Binding-site contacts:
Ligand atom C3 contacts residue ASN18 of chain 2.A at 3.8 Å.
Ligand atom N2 contacts residue PHE24 of chain 2.A at 3.1 Å (h-bond).
Ligand atom O5 contacts residue THR23 of chain 2.A at 4.1 Å.
Ligand atom N2 contacts residue LEU25 of chain 2.A at 4.1 Å.
Ligand atom C1 contacts residue LEU25 of chain 2.A at 4.0 Å (hydrophobic).
Ligand atom C5 contacts residue THR23 of chain 2.A at 4.0 Å.
Ligand atom C5 contacts residue LEU25 of chain 2.A at 4.1 Å (hydrophobic).
Ligand atom O5 contacts residue PHE24 of chain 2.A at 4.0 Å.
Ligand atom O5 contacts residue ASN18 of chain 2.A at 2.3 Å (h-bond).
Ligand atom C4 contacts residue GLY26 of chain 2.A at 4.1 Å.
Ligand atom O7 contacts residue SER101 of chain 2.A at 2.7 Å (h-bond).
Ligand atom O4 contacts residue LEU25 of chain 2.A at 3.7 Å.
Ligand atom C1 contacts residue ASN18 of chain 2.A at 1.5 Å.
Ligand atom C7 contacts residue LEU25 of chain 2.A at 3.7 Å (hydrophobic).
Ligand atom C2 contacts residue ASN18 of chain 2.A at 2.4 Å.
Ligand atom C7 contacts residue SER101 of chain 2.A at 3.6 Å.
Ligand atom C6 contacts residue GLY26 of chain 2.A at 3.9 Å.
Ligand atom C1 contacts residue PHE24 of chain 2.A at 3.7 Å (hydrophobic).
Ligand atom O5 contacts residue LEU25 of chain 2.A at 3.4 Å.
Ligand atom C5 contacts residue ASN18 of chain 2.A at 3.7 Å.
Ligand atom C8 contacts residue LEU25 of chain 2.A at 3.9 Å (hydrophobic).
Ligand atom C7 contacts residue ASN18 of chain 2.A at 3.6 Å.
Ligand atom C6 contacts residue SER101 of chain 2.A at 4.0 Å.
Ligand atom C1 contacts residue GLY26 of chain 2.A at 3.8 Å.
Ligand atom C3 contacts residue PHE24 of chain 2.A at 3.3 Å (hydrophobic).
Ligand atom C5 contacts residue GLY26 of chain 2.A at 3.9 Å.
Ligand atom C3 contacts residue LEU25 of chain 2.A at 4.2 Å (hydrophobic).
Ligand atom C2 contacts residue GLY26 of chain 2.A at 3.8 Å.
Ligand atom O7 contacts residue LEU25 of chain 2.A at 4.0 Å.
Ligand atom O3 contacts residue PHE24 of chain 2.A at 4.0 Å.
Ligand atom O4 contacts residue GLY26 of chain 2.A at 3.2 Å.
Ligand atom C4 contacts residue ASN18 of chain 2.A at 4.2 Å.
Ligand atom C8 contacts residue ASN18 of chain 2.A at 4.2 Å.
Ligand atom O5 contacts residue GLY26 of chain 2.A at 3.1 Å (h-bond).
Ligand atom N2 contacts residue ASN18 of chain 2.A at 2.8 Å (h-bond).
Ligand atom C8 contacts residue SER101 of chain 2.A at 3.9 Å.
Ligand atom C8 contacts residue SER100 of chain 2.A at 3.9 Å.
Ligand atom O6 contacts residue THR23 of chain 2.A at 3.8 Å.
Ligand atom C2 contacts residue PHE24 of chain 2.A at 3.4 Å (hydrophobic).
Ligand atom C1 contacts residue PHE24 of chain 2.A at 3.3 Å (hydrophobic).

The small molecule below binds the protein below.
Small molecule (SMILES): CC(=O)N[C@H]1[C@H](O[C@H]2[C@H](O[C@@H]3O[C@@H](C)[C@@H](O)[C@@H](O)[C@@H]3O)[C@@H](NC(C)=O)CO[C@@H]2CO)O[C@H](CO)[C@@H](O)[C@@H]1O

Sequence of chain 2.A:
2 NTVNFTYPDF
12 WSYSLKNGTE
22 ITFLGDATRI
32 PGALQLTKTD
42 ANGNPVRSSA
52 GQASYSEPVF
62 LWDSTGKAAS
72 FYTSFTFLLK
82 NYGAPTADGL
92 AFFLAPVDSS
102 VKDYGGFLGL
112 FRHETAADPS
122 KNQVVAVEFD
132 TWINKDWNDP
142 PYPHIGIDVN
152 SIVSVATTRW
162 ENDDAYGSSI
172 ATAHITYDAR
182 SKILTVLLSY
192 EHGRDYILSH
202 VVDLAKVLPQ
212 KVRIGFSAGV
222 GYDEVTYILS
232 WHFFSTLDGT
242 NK